The protein below binds the small molecule below.
Small molecule (SMILES): O=CN1CCN(c2ccc(CC3C(=O)Nc4ccccc43)cc2)CC1

Sequence of chain 1.A:
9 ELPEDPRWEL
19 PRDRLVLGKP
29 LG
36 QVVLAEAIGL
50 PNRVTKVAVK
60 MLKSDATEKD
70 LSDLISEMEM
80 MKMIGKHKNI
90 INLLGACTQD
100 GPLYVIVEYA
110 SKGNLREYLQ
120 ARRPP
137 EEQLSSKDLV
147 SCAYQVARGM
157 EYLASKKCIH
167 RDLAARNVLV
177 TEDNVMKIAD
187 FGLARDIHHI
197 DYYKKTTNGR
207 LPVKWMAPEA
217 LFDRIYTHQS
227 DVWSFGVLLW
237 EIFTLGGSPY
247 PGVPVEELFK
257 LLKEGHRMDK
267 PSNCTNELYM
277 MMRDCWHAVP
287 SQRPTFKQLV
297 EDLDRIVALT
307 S

Binding-site contacts:
Ligand atom C2B contacts residue LYS111 of chain 1.A at 3.5 Å.
Ligand atom C2 contacts residue ALA57 of chain 1.A at 3.9 Å (hydrophobic).
Ligand atom N1 contacts residue ALA109 of chain 1.A at 3.9 Å.
Ligand atom C8 contacts residue GLU107 of chain 1.A at 3.7 Å.
Ligand atom C2B contacts residue GLY112 of chain 1.A at 3.6 Å.
Ligand atom C5' contacts residue LEU29 of chain 1.A at 4.0 Å (hydrophobic).
Ligand atom C8 contacts residue LEU175 of chain 1.A at 3.5 Å (hydrophobic).
Ligand atom O2 contacts residue LEU29 of chain 1.A at 3.9 Å.
Ligand atom N1 contacts residue ALA57 of chain 1.A at 3.5 Å.
Ligand atom C1' contacts residue LEU29 of chain 1.A at 3.8 Å (hydrophobic).
Ligand atom N1 contacts residue TYR108 of chain 1.A at 4.0 Å.
Ligand atom C3 contacts residue LEU175 of chain 1.A at 4.0 Å (hydrophobic).
Ligand atom C2 contacts residue ALA109 of chain 1.A at 3.7 Å (hydrophobic).
Ligand atom C7 contacts residue LEU175 of chain 1.A at 4.0 Å (hydrophobic).
Ligand atom C3' contacts residue LEU29 of chain 1.A at 4.0 Å (hydrophobic).
Ligand atom C3B contacts residue LYS111 of chain 1.A at 3.8 Å.
Ligand atom C5' contacts residue ALA109 of chain 1.A at 2.8 Å (hydrophobic).
Ligand atom C7 contacts residue ILE90 of chain 1.A at 3.7 Å (hydrophobic).
Ligand atom O2 contacts residue ALA109 of chain 1.A at 2.8 Å (h-bond).
Ligand atom C4' contacts residue ALA109 of chain 1.A at 4.0 Å (hydrophobic).
Ligand atom C8 contacts residue ALA57 of chain 1.A at 3.9 Å (hydrophobic).
Ligand atom C10 contacts residue LEU29 of chain 1.A at 3.8 Å (hydrophobic).
Ligand atom C2B contacts residue SER110 of chain 1.A at 2.9 Å.
Ligand atom C3B contacts residue GLY112 of chain 1.A at 3.3 Å.
Ligand atom C6 contacts residue VAL106 of chain 1.A at 3.9 Å (hydrophobic).
Ligand atom C7 contacts residue VAL106 of chain 1.A at 3.5 Å (hydrophobic).
Ligand atom C6' contacts residue ALA109 of chain 1.A at 3.0 Å (hydrophobic).
Ligand atom N4' contacts residue GLY112 of chain 1.A at 3.6 Å (h-bond).
Ligand atom C3B contacts residue SER110 of chain 1.A at 3.0 Å.
Ligand atom C9 contacts residue LEU175 of chain 1.A at 3.6 Å (hydrophobic).
Ligand atom C2' contacts residue LEU29 of chain 1.A at 3.6 Å (hydrophobic).
Ligand atom C6' contacts residue LEU29 of chain 1.A at 4.0 Å (hydrophobic).
Ligand atom C4' contacts residue GLY112 of chain 1.A at 3.6 Å.
Ligand atom C5' contacts residue GLY112 of chain 1.A at 3.6 Å.
Ligand atom C2 contacts residue LEU175 of chain 1.A at 4.0 Å (hydrophobic).
Ligand atom C7 contacts residue GLU107 of chain 1.A at 3.8 Å.
Ligand atom N1 contacts residue LEU175 of chain 1.A at 3.8 Å.
Ligand atom C2 contacts residue GLU107 of chain 1.A at 4.1 Å.
Ligand atom O2 contacts residue TYR108 of chain 1.A at 3.1 Å.
Ligand atom N1 contacts residue GLU107 of chain 1.A at 2.9 Å (salt-bridge).